Sequence of chain 1.G:
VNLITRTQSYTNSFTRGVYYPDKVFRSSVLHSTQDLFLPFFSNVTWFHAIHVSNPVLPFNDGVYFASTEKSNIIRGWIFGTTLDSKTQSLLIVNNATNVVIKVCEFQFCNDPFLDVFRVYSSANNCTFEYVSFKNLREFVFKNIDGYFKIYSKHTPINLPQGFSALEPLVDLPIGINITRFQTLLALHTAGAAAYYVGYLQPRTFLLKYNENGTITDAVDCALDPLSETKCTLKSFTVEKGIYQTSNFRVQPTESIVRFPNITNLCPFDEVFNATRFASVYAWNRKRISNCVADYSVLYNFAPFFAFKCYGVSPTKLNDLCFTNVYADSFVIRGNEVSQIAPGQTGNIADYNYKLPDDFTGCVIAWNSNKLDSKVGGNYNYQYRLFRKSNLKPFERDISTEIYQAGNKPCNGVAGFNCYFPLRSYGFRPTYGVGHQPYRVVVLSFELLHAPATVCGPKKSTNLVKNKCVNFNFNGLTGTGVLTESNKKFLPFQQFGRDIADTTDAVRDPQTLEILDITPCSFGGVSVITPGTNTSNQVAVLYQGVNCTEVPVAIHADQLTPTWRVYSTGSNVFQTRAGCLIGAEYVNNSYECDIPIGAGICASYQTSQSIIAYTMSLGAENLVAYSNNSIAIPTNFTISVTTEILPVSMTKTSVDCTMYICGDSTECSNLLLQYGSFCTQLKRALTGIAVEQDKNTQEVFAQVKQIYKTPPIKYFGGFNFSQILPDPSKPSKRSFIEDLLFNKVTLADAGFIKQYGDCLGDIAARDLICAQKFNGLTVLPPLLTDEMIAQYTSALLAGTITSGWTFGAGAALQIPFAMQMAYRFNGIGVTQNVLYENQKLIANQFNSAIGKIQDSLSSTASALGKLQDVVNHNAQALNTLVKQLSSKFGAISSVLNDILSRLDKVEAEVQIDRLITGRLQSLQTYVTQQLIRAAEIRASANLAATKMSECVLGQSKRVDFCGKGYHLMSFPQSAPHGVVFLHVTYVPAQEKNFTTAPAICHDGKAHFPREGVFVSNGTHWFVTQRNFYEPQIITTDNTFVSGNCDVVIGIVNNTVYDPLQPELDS

Binding-site contacts:
Ligand atom O7 contacts residue ILE831 of chain 1.G at 4.0 Å.
Ligand atom O7 contacts residue GLN833 of chain 1.G at 3.0 Å (h-bond).
Ligand atom C6 contacts residue GLN833 of chain 1.G at 4.0 Å.
Ligand atom C3 contacts residue GLN833 of chain 1.G at 4.0 Å.
Ligand atom C7 contacts residue GLN833 of chain 1.G at 3.9 Å.
Ligand atom C5 contacts residue ASN613 of chain 1.E at 3.6 Å.
Ligand atom C8 contacts residue ILE831 of chain 1.G at 4.4 Å (hydrophobic).
Ligand atom C1 contacts residue GLN833 of chain 1.G at 3.4 Å.
Ligand atom O3 contacts residue GLN833 of chain 1.G at 4.2 Å.
Ligand atom C4 contacts residue GLN833 of chain 1.G at 4.0 Å.
Ligand atom C5 contacts residue GLN833 of chain 1.G at 3.7 Å.
Ligand atom O5 contacts residue GLN833 of chain 1.G at 2.7 Å (h-bond).
Ligand atom C4 contacts residue ASN613 of chain 1.E at 4.2 Å.
Ligand atom O5 contacts residue ASN613 of chain 1.E at 2.3 Å (h-bond).
Ligand atom O6 contacts residue ASN613 of chain 1.E at 4.4 Å.
Ligand atom C7 contacts residue ASN613 of chain 1.E at 3.8 Å.
Ligand atom C8 contacts residue GLN641 of chain 1.E at 4.0 Å.
Ligand atom C3 contacts residue ASN613 of chain 1.E at 3.9 Å.
Ligand atom C2 contacts residue ASN613 of chain 1.E at 2.6 Å.
Ligand atom N2 contacts residue GLN833 of chain 1.G at 3.9 Å.
Ligand atom C7 contacts residue ILE831 of chain 1.G at 4.3 Å (hydrophobic).
Ligand atom O7 contacts residue ASN613 of chain 1.E at 4.0 Å.
Ligand atom O6 contacts residue THR615 of chain 1.E at 3.8 Å.
Ligand atom N2 contacts residue ASN613 of chain 1.E at 3.1 Å (h-bond).
Ligand atom O6 contacts residue GLN833 of chain 1.G at 3.8 Å.
Ligand atom O5 contacts residue THR615 of chain 1.E at 4.2 Å.
Ligand atom C2 contacts residue GLN833 of chain 1.G at 3.1 Å.
Ligand atom C1 contacts residue ASN613 of chain 1.E at 1.4 Å.

A small-molecule ligand and the protein it binds are described below.
Small molecule (SMILES): CC(=O)N[C@@H]1[C@@H](O)[C@H](O)[C@@H](CO)O[C@H]1O

Sequence of chain 1.E:
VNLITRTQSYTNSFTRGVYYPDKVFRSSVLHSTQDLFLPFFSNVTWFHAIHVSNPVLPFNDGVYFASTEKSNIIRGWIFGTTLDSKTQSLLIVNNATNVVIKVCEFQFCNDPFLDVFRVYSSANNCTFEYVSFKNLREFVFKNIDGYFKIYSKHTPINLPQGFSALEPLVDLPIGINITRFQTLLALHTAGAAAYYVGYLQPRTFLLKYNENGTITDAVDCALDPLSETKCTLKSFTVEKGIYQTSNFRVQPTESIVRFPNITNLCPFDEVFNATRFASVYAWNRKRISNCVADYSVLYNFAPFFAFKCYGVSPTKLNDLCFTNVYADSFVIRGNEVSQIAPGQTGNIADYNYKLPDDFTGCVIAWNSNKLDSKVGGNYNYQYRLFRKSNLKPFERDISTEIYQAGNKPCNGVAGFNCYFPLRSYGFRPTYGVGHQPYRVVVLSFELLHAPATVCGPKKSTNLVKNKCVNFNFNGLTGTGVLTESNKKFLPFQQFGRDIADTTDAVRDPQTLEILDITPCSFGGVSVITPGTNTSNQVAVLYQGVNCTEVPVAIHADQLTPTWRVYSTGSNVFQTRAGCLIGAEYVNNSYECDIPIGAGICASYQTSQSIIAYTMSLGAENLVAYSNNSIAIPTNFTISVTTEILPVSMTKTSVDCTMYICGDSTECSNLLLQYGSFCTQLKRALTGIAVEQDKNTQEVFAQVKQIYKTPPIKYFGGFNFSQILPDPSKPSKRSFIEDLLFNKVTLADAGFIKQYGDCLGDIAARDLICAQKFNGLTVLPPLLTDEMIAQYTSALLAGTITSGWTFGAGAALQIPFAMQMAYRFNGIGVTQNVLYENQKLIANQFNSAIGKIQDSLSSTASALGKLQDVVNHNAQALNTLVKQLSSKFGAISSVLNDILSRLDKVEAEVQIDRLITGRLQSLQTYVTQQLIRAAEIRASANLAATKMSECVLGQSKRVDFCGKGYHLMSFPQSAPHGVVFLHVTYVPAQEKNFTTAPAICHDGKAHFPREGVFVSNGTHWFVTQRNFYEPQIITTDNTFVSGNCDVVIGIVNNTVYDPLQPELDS